Binding-site contacts:
Ligand atom O2 contacts residue ILE163 of chain 1.K at 4.5 Å.
Ligand atom O1 contacts residue TYR159 of chain 1.K at 2.7 Å (h-bond).
Ligand atom O3 contacts residue HIS157 of chain 1.K at 4.2 Å.
Ligand atom O2 contacts residue PHE79 of chain 1.K at 3.9 Å.
Ligand atom O2 contacts residue FE1 of chain 1.VA at 4.0 Å.
Ligand atom C3 contacts residue THR87 of chain 1.K at 3.6 Å.
Ligand atom O3 contacts residue THR87 of chain 1.K at 3.9 Å.
Ligand atom O3 contacts residue HIS90 of chain 1.K at 2.9 Å (h-bond).
Ligand atom C3 contacts residue FE1 of chain 1.VA at 3.1 Å.
Ligand atom O1 contacts residue HIS92 of chain 1.K at 3.1 Å (h-bond).
Ligand atom C3 contacts residue HIS157 of chain 1.K at 4.0 Å.
Ligand atom C2 contacts residue HIS90 of chain 1.K at 3.3 Å.
Ligand atom C2 contacts residue FE1 of chain 1.VA at 3.3 Å.
Ligand atom C1 contacts residue TYR159 of chain 1.K at 3.4 Å (hydrophobic).
Ligand atom O2 contacts residue TYR159 of chain 1.K at 3.9 Å.
Ligand atom C3 contacts residue TYR159 of chain 1.K at 4.3 Å (hydrophobic).
Ligand atom C3 contacts residue PHE79 of chain 1.K at 4.2 Å (hydrophobic).
Ligand atom O1 contacts residue HIS90 of chain 1.K at 3.3 Å (h-bond).
Ligand atom O1 contacts residue PHE79 of chain 1.K at 4.5 Å.
Ligand atom O1 contacts residue FE1 of chain 1.VA at 2.1 Å.
Ligand atom C2 contacts residue THR87 of chain 1.K at 4.0 Å.
Ligand atom O2 contacts residue HIS90 of chain 1.K at 4.1 Å.
Ligand atom O3 contacts residue VAL144 of chain 1.K at 3.6 Å.
Ligand atom C2 contacts residue TYR159 of chain 1.K at 4.4 Å (hydrophobic).
Ligand atom C1 contacts residue FE1 of chain 1.VA at 2.9 Å.
Ligand atom O3 contacts residue FE1 of chain 1.VA at 2.1 Å.
Ligand atom C2 contacts residue TYR61 of chain 1.K at 4.3 Å (hydrophobic).
Ligand atom O1 contacts residue HIS142 of chain 1.K at 4.3 Å.
Ligand atom C1 contacts residue PHE79 of chain 1.K at 3.9 Å (hydrophobic).
Ligand atom C1 contacts residue HIS92 of chain 1.K at 4.0 Å.
Ligand atom O1 contacts residue HIS157 of chain 1.K at 4.4 Å.
Ligand atom O2 contacts residue ARG168 of chain 1.K at 2.6 Å (salt-bridge).
Ligand atom O3 contacts residue HIS92 of chain 1.K at 4.3 Å.
Ligand atom O1 contacts residue ARG168 of chain 1.K at 3.8 Å.
Ligand atom C1 contacts residue ARG168 of chain 1.K at 3.6 Å.
Ligand atom C3 contacts residue HIS90 of chain 1.K at 3.7 Å.
Ligand atom O3 contacts residue HIS142 of chain 1.K at 3.3 Å (h-bond).
Ligand atom C3 contacts residue TRP81 of chain 1.K at 4.2 Å (hydrophobic).
Ligand atom C2 contacts residue PHE79 of chain 1.K at 3.9 Å (hydrophobic).
Ligand atom C1 contacts residue HIS90 of chain 1.K at 3.4 Å.

Sequence of chain 1.K:
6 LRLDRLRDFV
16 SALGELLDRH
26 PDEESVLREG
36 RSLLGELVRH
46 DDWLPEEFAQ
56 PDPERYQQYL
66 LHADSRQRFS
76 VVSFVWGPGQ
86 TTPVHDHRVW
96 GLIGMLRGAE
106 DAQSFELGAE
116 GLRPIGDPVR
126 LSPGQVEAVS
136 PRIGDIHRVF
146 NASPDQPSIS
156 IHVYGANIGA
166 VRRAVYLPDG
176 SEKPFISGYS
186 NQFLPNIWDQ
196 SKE

This protein binds this small molecule.
Small molecule (SMILES): O=C(O)CCO